Binding-site contacts:
Ligand atom CE1 contacts residue TRP106 of chain 1.B at 3.8 Å (hydrophobic).
Ligand atom O contacts residue TYR166 of chain 1.A at 3.7 Å.
Ligand atom CE contacts residue ALA98 of chain 1.B at 3.5 Å (hydrophobic).
Ligand atom OXT contacts residue TYR166 of chain 1.A at 3.9 Å.
Ligand atom SG contacts residue ASP297 of chain 1.B at 3.2 Å (salt-bridge).
Ligand atom O contacts residue FII1 of chain 1.E at 3.9 Å.
Ligand atom OG1 contacts residue LYS356 of chain 1.B at 3.0 Å (salt-bridge).
Ligand atom CA contacts residue TYR166 of chain 1.A at 3.7 Å (hydrophobic).
Ligand atom CE contacts residue SER99 of chain 1.B at 3.9 Å.
Ligand atom NZ contacts residue CYS95 of chain 1.B at 3.9 Å.
Ligand atom CG2 contacts residue FII1 of chain 1.E at 3.5 Å.
Ligand atom SG contacts residue ZN1 of chain 1.D at 2.4 Å.
Ligand atom SD contacts residue TRP102 of chain 1.B at 3.4 Å (h-bond).
Ligand atom OXT contacts residue GLN167 of chain 1.A at 2.9 Å (h-bond).
Ligand atom CE2 contacts residue TRP106 of chain 1.B at 3.5 Å (hydrophobic).
Ligand atom CD1 contacts residue TRP102 of chain 1.B at 3.8 Å (hydrophobic).
Ligand atom O contacts residue FII1 of chain 1.E at 3.5 Å.
Ligand atom O contacts residue ARG202 of chain 1.B at 2.8 Å (salt-bridge).
Ligand atom CE1 contacts residue TRP102 of chain 1.B at 3.3 Å (hydrophobic).
Ligand atom C contacts residue TYR166 of chain 1.A at 3.5 Å (hydrophobic).
Ligand atom N contacts residue ARG202 of chain 1.B at 3.9 Å.
Ligand atom CE contacts residue PRO152 of chain 1.B at 3.9 Å (hydrophobic).
Ligand atom CZ contacts residue TRP106 of chain 1.B at 3.3 Å (hydrophobic).
Ligand atom CB contacts residue ZN1 of chain 1.D at 3.7 Å.
Ligand atom CB contacts residue ARG202 of chain 1.B at 3.7 Å.
Ligand atom NZ contacts residue LEU96 of chain 1.B at 3.9 Å.
Ligand atom CG contacts residue SER99 of chain 1.B at 3.8 Å.
Ligand atom SD contacts residue SER99 of chain 1.B at 3.3 Å (h-bond).
Ligand atom CE contacts residue TYR131 of chain 1.A at 3.8 Å (hydrophobic).
Ligand atom CG2 contacts residue LYS164 of chain 1.A at 3.4 Å.
Ligand atom CB contacts residue LYS164 of chain 1.A at 3.6 Å.
Ligand atom N contacts residue TYR166 of chain 1.A at 3.5 Å.
Ligand atom C contacts residue ARG202 of chain 1.B at 3.6 Å.
Ligand atom CG1 contacts residue LYS164 of chain 1.A at 3.1 Å.
Ligand atom SD contacts residue ALA151 of chain 1.B at 3.8 Å.
Ligand atom CA contacts residue ARG202 of chain 1.B at 3.3 Å.
Ligand atom CB contacts residue TYR361 of chain 1.B at 3.6 Å (hydrophobic).
Ligand atom SG contacts residue HIS362 of chain 1.B at 3.6 Å (h-bond).
Ligand atom SG contacts residue CYS299 of chain 1.B at 3.9 Å.
Ligand atom C contacts residue TYR166 of chain 1.A at 3.7 Å (hydrophobic).

This small molecule binds to this protein.
Small molecule (SMILES): CSCC[C@H](NC(=O)[C@H](Cc1ccccc1)NC(=O)[C@@H](NC(=O)[C@H](CS)NC(=O)[C@H](CCCCN)NC(=O)[C@@H](N)[C@@H](C)O)C(C)C)C(=O)O

Sequence of chain 1.B:
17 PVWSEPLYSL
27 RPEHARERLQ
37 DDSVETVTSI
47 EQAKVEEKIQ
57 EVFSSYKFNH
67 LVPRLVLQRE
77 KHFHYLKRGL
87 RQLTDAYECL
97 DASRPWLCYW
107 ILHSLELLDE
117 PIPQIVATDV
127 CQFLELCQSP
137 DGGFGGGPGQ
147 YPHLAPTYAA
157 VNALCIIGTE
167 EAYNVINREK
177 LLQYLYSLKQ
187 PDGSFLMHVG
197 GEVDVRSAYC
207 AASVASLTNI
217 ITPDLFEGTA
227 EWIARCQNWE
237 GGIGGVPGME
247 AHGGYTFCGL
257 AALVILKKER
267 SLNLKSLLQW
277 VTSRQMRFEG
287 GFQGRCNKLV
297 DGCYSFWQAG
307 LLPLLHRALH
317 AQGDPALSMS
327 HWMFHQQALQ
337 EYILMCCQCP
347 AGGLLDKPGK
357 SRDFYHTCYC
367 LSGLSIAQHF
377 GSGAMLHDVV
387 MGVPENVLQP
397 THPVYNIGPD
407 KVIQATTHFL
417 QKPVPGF

Sequence of chain 1.A:
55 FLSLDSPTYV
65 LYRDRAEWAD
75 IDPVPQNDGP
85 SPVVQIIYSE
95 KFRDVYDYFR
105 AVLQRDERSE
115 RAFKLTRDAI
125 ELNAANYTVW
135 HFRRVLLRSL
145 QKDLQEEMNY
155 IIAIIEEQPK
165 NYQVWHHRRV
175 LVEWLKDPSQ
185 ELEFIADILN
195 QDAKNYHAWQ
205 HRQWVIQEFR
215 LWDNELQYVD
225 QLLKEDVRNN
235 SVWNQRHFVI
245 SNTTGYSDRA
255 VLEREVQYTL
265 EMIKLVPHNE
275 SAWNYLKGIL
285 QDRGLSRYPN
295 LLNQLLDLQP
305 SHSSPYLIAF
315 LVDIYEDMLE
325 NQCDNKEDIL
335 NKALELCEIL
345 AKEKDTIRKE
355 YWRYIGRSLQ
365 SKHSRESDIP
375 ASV